A small-molecule ligand and the protein it binds are described below.
Small molecule (SMILES): OC[C@H]1O[C@H](O[C@H]2[C@H](O)[C@@H](O)[C@@H](O[C@H]3[C@H](O)[C@@H](O)[C@@H](O)O[C@@H]3CO)O[C@@H]2CO)[C@H](O)[C@@H](O)[C@@H]1O

Sequence of chain 1.B:
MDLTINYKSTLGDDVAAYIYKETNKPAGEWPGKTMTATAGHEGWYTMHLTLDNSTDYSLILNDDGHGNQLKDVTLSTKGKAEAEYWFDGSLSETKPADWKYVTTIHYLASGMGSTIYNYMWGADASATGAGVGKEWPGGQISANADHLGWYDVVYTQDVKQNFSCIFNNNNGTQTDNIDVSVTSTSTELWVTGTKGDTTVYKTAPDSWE

Binding-site contacts:
Ligand atom O3 contacts residue ASN177 of chain 1.B at 3.2 Å (h-bond).
Ligand atom C4 contacts residue TRP121 of chain 1.B at 4.0 Å (hydrophobic).
Ligand atom O2 contacts residue TRP121 of chain 1.B at 4.4 Å.
Ligand atom C2 contacts residue GLN174 of chain 1.B at 3.5 Å.
Ligand atom C2 contacts residue ASN177 of chain 1.B at 3.4 Å.
Ligand atom O6 contacts residue EDO1 of chain 1.CA at 4.4 Å.
Ligand atom O6 contacts residue TRP136 of chain 1.B at 4.0 Å.
Ligand atom O5 contacts residue TYR119 of chain 1.B at 3.4 Å.
Ligand atom O3 contacts residue TRP136 of chain 1.B at 4.5 Å.
Ligand atom C3 contacts residue ASN177 of chain 1.B at 4.1 Å.
Ligand atom O5 contacts residue TRP136 of chain 1.B at 3.5 Å.
Ligand atom C2 contacts residue TRP136 of chain 1.B at 3.8 Å (hydrophobic).
Ligand atom O2 contacts residue TRP136 of chain 1.B at 3.9 Å.
Ligand atom C5 contacts residue TYR119 of chain 1.B at 4.5 Å (hydrophobic).
Ligand atom C4 contacts residue TRP136 of chain 1.B at 4.2 Å (hydrophobic).
Ligand atom O2 contacts residue GLN174 of chain 1.B at 2.6 Å (h-bond).
Ligand atom O2 contacts residue ASN177 of chain 1.B at 2.8 Å (h-bond).
Ligand atom O5 contacts residue TRP121 of chain 1.B at 3.9 Å.
Ligand atom O6 contacts residue TYR119 of chain 1.B at 2.7 Å (h-bond).
Ligand atom C1 contacts residue ILE166 of chain 1.B at 3.8 Å (hydrophobic).
Ligand atom C6 contacts residue TYR119 of chain 1.B at 3.6 Å (hydrophobic).
Ligand atom C3 contacts residue TRP136 of chain 1.B at 4.4 Å (hydrophobic).
Ligand atom C3 contacts residue GLN174 of chain 1.B at 4.1 Å.
Ligand atom C5 contacts residue TRP136 of chain 1.B at 4.4 Å (hydrophobic).
Ligand atom C1 contacts residue TYR119 of chain 1.B at 4.1 Å (hydrophobic).
Ligand atom C3 contacts residue TRP121 of chain 1.B at 4.3 Å (hydrophobic).
Ligand atom C5 contacts residue TRP121 of chain 1.B at 4.4 Å (hydrophobic).
Ligand atom C2 contacts residue TRP121 of chain 1.B at 3.7 Å (hydrophobic).
Ligand atom O3 contacts residue GLN174 of chain 1.B at 3.0 Å (h-bond).
Ligand atom C1 contacts residue TRP121 of chain 1.B at 4.0 Å (hydrophobic).
Ligand atom C1 contacts residue TRP136 of chain 1.B at 3.7 Å (hydrophobic).
Ligand atom O3 contacts residue TRP121 of chain 1.B at 4.4 Å.
Ligand atom C6 contacts residue TRP121 of chain 1.B at 4.2 Å (hydrophobic).
Ligand atom C2 contacts residue ILE166 of chain 1.B at 3.9 Å (hydrophobic).
Ligand atom O3 contacts residue ILE166 of chain 1.B at 3.6 Å.
Ligand atom O2 contacts residue ILE166 of chain 1.B at 3.5 Å.